Sequence of chain 1.A:
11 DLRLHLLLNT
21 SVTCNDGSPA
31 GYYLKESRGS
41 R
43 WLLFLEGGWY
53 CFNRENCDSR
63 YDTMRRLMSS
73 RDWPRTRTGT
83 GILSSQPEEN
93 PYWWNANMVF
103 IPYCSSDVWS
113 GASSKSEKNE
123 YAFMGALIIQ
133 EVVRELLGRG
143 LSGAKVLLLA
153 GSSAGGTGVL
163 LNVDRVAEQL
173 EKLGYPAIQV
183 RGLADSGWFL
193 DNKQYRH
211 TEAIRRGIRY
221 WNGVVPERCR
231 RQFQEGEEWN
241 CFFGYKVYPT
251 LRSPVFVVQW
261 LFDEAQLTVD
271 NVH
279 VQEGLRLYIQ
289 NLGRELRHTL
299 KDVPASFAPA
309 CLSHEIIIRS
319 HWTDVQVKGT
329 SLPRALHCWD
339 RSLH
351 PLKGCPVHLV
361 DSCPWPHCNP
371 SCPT

Binding-site contacts:
Ligand atom C07 contacts residue GLN266 of chain 1.A at 3.7 Å.
Ligand atom C03 contacts residue PHE243 of chain 1.A at 4.0 Å (hydrophobic).
Ligand atom N13 contacts residue ILE214 of chain 1.A at 4.1 Å.
Ligand atom C01 contacts residue LEU192 of chain 1.A at 3.6 Å (hydrophobic).
Ligand atom C09 contacts residue VAL269 of chain 1.A at 4.1 Å (hydrophobic).
Ligand atom C08 contacts residue VAL269 of chain 1.A at 3.7 Å (hydrophobic).
Ligand atom C05 contacts residue LEU192 of chain 1.A at 3.5 Å (hydrophobic).
Ligand atom C05 contacts residue GLN266 of chain 1.A at 4.2 Å.
Ligand atom C07 contacts residue VAL269 of chain 1.A at 3.6 Å (hydrophobic).
Ligand atom C06 contacts residue ASP270 of chain 1.A at 3.8 Å.
Ligand atom C05 contacts residue VAL269 of chain 1.A at 3.4 Å (hydrophobic).
Ligand atom C04 contacts residue LEU192 of chain 1.A at 4.2 Å (hydrophobic).
Ligand atom O11 contacts residue PHE243 of chain 1.A at 3.6 Å.
Ligand atom O16 contacts residue THR159 of chain 1.A at 4.0 Å.
Ligand atom C04 contacts residue PHE243 of chain 1.A at 4.1 Å (hydrophobic).
Ligand atom C02 contacts residue ASP193 of chain 1.A at 3.8 Å.
Ligand atom C06 contacts residue ASN194 of chain 1.A at 3.4 Å.
Ligand atom C14 contacts residue TYR52 of chain 1.A at 3.8 Å (hydrophobic).
Ligand atom C10 contacts residue PHE243 of chain 1.A at 4.0 Å (hydrophobic).
Ligand atom C03 contacts residue THR211 of chain 1.A at 4.0 Å.
Ligand atom C07 contacts residue LEU192 of chain 1.A at 3.8 Å (hydrophobic).
Ligand atom C01 contacts residue ASP193 of chain 1.A at 3.7 Å.
Ligand atom C08 contacts residue PHE191 of chain 1.A at 3.9 Å (hydrophobic).
Ligand atom C06 contacts residue ASP193 of chain 1.A at 4.2 Å.
Ligand atom C06 contacts residue GLN266 of chain 1.A at 3.8 Å.
Ligand atom C14 contacts residue ILE214 of chain 1.A at 3.8 Å (hydrophobic).
Ligand atom O11 contacts residue ILE214 of chain 1.A at 3.9 Å.
Ligand atom C18 contacts residue PHE191 of chain 1.A at 3.7 Å (hydrophobic).
Ligand atom C04 contacts residue VAL269 of chain 1.A at 3.7 Å (hydrophobic).
Ligand atom C01 contacts residue ASN194 of chain 1.A at 3.4 Å.
Ligand atom C10 contacts residue VAL269 of chain 1.A at 4.2 Å (hydrophobic).
Ligand atom C17 contacts residue PHE242 of chain 1.A at 3.4 Å (hydrophobic).
Ligand atom C15 contacts residue ILE214 of chain 1.A at 3.5 Å (hydrophobic).
Ligand atom C02 contacts residue THR211 of chain 1.A at 4.0 Å.
Ligand atom C18 contacts residue PHE243 of chain 1.A at 4.1 Å (hydrophobic).
Ligand atom C06 contacts residue VAL269 of chain 1.A at 3.8 Å (hydrophobic).
Ligand atom C15 contacts residue TYR52 of chain 1.A at 4.2 Å (hydrophobic).
Ligand atom C06 contacts residue LEU192 of chain 1.A at 3.1 Å (hydrophobic).
Ligand atom C02 contacts residue ASN194 of chain 1.A at 4.2 Å.
Ligand atom O16 contacts residue PHE242 of chain 1.A at 3.8 Å.

This small molecule binds to this protein.
Small molecule (SMILES): Oc1c(C[NH+]2CCOCC2)ccc2ccccc12